A protein and the small-molecule ligand that binds it are described below.
Small molecule (SMILES): CC(=O)N[C@@H]1[C@@H](O)[C@H](O)[C@@H](CO)O[C@H]1O

Sequence of chain 1.C:
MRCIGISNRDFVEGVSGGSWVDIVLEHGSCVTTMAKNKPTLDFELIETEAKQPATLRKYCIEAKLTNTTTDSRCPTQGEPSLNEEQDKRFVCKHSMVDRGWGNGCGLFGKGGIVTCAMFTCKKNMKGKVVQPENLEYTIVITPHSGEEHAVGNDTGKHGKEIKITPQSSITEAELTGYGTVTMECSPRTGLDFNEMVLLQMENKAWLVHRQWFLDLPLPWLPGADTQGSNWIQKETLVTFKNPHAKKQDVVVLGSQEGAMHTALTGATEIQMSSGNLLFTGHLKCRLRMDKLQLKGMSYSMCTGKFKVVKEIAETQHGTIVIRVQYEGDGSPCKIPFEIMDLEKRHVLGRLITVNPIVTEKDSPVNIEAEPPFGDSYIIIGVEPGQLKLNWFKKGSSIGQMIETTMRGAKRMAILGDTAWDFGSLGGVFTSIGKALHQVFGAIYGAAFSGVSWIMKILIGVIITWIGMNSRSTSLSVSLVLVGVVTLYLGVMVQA

Binding-site contacts:
Ligand atom O5 contacts residue GLN65 of chain 1.I at 3.7 Å.
Ligand atom O4 contacts residue GLN65 of chain 1.I at 3.6 Å.
Ligand atom C4 contacts residue GLN65 of chain 1.I at 3.3 Å.
Ligand atom O6 contacts residue GLN65 of chain 1.I at 2.5 Å (h-bond).
Ligand atom C8 contacts residue PHE90 of chain 1.C at 3.7 Å (hydrophobic).
Ligand atom C3 contacts residue GLN65 of chain 1.I at 4.0 Å.
Ligand atom C5 contacts residue ASN67 of chain 1.C at 3.7 Å.
Ligand atom O6 contacts residue ASN67 of chain 1.C at 4.0 Å.
Ligand atom O7 contacts residue ASN67 of chain 1.C at 4.1 Å.
Ligand atom C1 contacts residue ASN67 of chain 1.C at 1.4 Å.
Ligand atom C6 contacts residue GLN65 of chain 1.I at 3.5 Å.
Ligand atom C2 contacts residue ASN67 of chain 1.C at 2.4 Å.
Ligand atom C2 contacts residue GLN65 of chain 1.I at 4.4 Å.
Ligand atom O6 contacts residue TYR60 of chain 1.I at 4.2 Å.
Ligand atom O5 contacts residue ASN67 of chain 1.C at 2.4 Å (h-bond).
Ligand atom N2 contacts residue ASN67 of chain 1.C at 2.9 Å (h-bond).
Ligand atom C4 contacts residue ASN67 of chain 1.C at 4.2 Å.
Ligand atom O3 contacts residue GLN65 of chain 1.I at 3.6 Å.
Ligand atom C4 contacts residue ASP66 of chain 1.I at 4.0 Å.
Ligand atom C7 contacts residue ASN67 of chain 1.C at 3.7 Å.
Ligand atom C7 contacts residue PHE90 of chain 1.C at 4.4 Å (hydrophobic).
Ligand atom C3 contacts residue ASN67 of chain 1.C at 3.8 Å.
Ligand atom C5 contacts residue GLN65 of chain 1.I at 3.7 Å.
Ligand atom O4 contacts residue ASP66 of chain 1.I at 2.7 Å (salt-bridge).

Sequence of chain 1.I:
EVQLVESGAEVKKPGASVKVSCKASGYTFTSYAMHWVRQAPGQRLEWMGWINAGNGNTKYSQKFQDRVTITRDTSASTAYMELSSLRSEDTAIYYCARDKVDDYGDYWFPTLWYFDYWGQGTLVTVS